A protein and the small-molecule ligand that binds it are described below.
Small molecule (SMILES): CC(=O)N[C@@H]1[C@@H](O)[C@H](O)[C@@H](CO)O[C@H]1O

Sequence of chain 1.F:
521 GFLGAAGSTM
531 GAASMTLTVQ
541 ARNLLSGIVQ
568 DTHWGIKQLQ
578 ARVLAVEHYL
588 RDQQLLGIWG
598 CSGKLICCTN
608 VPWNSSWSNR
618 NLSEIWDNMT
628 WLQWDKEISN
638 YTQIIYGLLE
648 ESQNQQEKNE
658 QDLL

Binding-site contacts:
Ligand atom C7 contacts residue ASN637 of chain 1.F at 3.2 Å.
Ligand atom C5 contacts residue ASN637 of chain 1.F at 3.7 Å.
Ligand atom N2 contacts residue ASN637 of chain 1.F at 2.9 Å (h-bond).
Ligand atom O5 contacts residue ASN637 of chain 1.F at 2.4 Å (h-bond).
Ligand atom C4 contacts residue ASN637 of chain 1.F at 4.2 Å.
Ligand atom C3 contacts residue ASN637 of chain 1.F at 3.8 Å.
Ligand atom C2 contacts residue ASN637 of chain 1.F at 2.5 Å.
Ligand atom C8 contacts residue ASN637 of chain 1.F at 3.4 Å.
Ligand atom O7 contacts residue ASN637 of chain 1.F at 3.8 Å.
Ligand atom C1 contacts residue ASN637 of chain 1.F at 1.4 Å.